Sequence of chain 1.B:
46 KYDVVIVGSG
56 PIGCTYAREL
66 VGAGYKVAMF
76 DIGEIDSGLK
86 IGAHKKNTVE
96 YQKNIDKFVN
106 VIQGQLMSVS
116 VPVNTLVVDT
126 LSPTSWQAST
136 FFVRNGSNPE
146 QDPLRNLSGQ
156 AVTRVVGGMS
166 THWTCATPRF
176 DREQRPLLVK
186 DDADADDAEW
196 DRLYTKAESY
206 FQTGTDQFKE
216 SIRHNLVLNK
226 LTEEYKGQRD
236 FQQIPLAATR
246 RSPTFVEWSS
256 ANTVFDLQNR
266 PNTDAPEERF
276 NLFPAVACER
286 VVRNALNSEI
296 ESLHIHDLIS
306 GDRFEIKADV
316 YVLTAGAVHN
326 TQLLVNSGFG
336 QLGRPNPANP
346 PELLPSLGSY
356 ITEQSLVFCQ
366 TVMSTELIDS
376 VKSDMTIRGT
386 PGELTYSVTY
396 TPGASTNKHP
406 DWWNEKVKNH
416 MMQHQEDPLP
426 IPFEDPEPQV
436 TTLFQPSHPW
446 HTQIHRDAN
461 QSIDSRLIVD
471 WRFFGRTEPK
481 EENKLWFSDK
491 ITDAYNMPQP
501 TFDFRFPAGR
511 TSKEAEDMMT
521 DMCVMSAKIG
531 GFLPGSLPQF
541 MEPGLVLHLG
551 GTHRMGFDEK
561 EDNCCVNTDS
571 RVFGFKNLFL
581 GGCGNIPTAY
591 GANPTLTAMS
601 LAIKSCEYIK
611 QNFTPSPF

A protein and the small-molecule ligand that binds it are described below.
Small molecule (SMILES): OC[C@H]1O[C@@H](O)[C@H](F)[C@@H](O)[C@@H]1O

Binding-site contacts:
Ligand atom C4 contacts residue VAL546 of chain 1.B at 3.4 Å (hydrophobic).
Ligand atom O3 contacts residue ASN593 of chain 1.B at 2.8 Å (h-bond).
Ligand atom O4 contacts residue VAL546 of chain 1.B at 2.7 Å (h-bond).
Ligand atom C6 contacts residue VAL546 of chain 1.B at 3.8 Å (hydrophobic).
Ligand atom C3 contacts residue FAD1 of chain 1.F at 3.1 Å.
Ligand atom O1 contacts residue THR169 of chain 1.B at 4.0 Å.
Ligand atom O6 contacts residue ASN454 of chain 1.B at 3.7 Å.
Ligand atom C6 contacts residue LEU545 of chain 1.B at 4.0 Å (hydrophobic).
Ligand atom O5 contacts residue ARG472 of chain 1.B at 3.9 Å.
Ligand atom C2 contacts residue PHE474 of chain 1.B at 4.0 Å (hydrophobic).
Ligand atom C2 contacts residue THR169 of chain 1.B at 4.0 Å.
Ligand atom C5 contacts residue VAL546 of chain 1.B at 4.1 Å (hydrophobic).
Ligand atom C1 contacts residue GLN448 of chain 1.B at 3.8 Å.
Ligand atom C2 contacts residue GLN448 of chain 1.B at 3.5 Å.
Ligand atom O4 contacts residue FAD1 of chain 1.F at 3.2 Å.
Ligand atom C3 contacts residue ASN593 of chain 1.B at 3.8 Å.
Ligand atom O1 contacts residue HIS450 of chain 1.B at 3.2 Å.
Ligand atom C2 contacts residue ASN593 of chain 1.B at 3.7 Å.
Ligand atom C6 contacts residue LEU361 of chain 1.B at 4.1 Å (hydrophobic).
Ligand atom C5 contacts residue FAD1 of chain 1.F at 4.2 Å.
Ligand atom C1 contacts residue ASP452 of chain 1.B at 3.1 Å.
Ligand atom C4 contacts residue FAD1 of chain 1.F at 3.9 Å.
Ligand atom C2 contacts residue FAD1 of chain 1.F at 3.8 Å.
Ligand atom C4 contacts residue HIS548 of chain 1.B at 3.5 Å.
Ligand atom O4 contacts residue HIS548 of chain 1.B at 3.3 Å (h-bond).
Ligand atom O6 contacts residue LEU545 of chain 1.B at 4.2 Å.
Ligand atom O3 contacts residue FAD1 of chain 1.F at 3.2 Å.
Ligand atom C1 contacts residue ARG472 of chain 1.B at 4.1 Å.
Ligand atom C1 contacts residue THR169 of chain 1.B at 3.5 Å.
Ligand atom O1 contacts residue ASP452 of chain 1.B at 2.6 Å (salt-bridge).
Ligand atom F2 contacts residue ALA171 of chain 1.B at 4.1 Å.
Ligand atom C3 contacts residue HIS548 of chain 1.B at 3.4 Å.
Ligand atom F2 contacts residue FAD1 of chain 1.F at 2.9 Å.
Ligand atom O3 contacts residue HIS548 of chain 1.B at 2.5 Å (h-bond).
Ligand atom F2 contacts residue ASN593 of chain 1.B at 3.3 Å.
Ligand atom O1 contacts residue GLN448 of chain 1.B at 3.0 Å (h-bond).
Ligand atom O5 contacts residue ASP452 of chain 1.B at 3.7 Å.
Ligand atom O1 contacts residue ARG472 of chain 1.B at 3.3 Å.
Ligand atom F2 contacts residue THR169 of chain 1.B at 3.3 Å.
Ligand atom F2 contacts residue GLN448 of chain 1.B at 3.0 Å.